Sequence of chain 1.A:
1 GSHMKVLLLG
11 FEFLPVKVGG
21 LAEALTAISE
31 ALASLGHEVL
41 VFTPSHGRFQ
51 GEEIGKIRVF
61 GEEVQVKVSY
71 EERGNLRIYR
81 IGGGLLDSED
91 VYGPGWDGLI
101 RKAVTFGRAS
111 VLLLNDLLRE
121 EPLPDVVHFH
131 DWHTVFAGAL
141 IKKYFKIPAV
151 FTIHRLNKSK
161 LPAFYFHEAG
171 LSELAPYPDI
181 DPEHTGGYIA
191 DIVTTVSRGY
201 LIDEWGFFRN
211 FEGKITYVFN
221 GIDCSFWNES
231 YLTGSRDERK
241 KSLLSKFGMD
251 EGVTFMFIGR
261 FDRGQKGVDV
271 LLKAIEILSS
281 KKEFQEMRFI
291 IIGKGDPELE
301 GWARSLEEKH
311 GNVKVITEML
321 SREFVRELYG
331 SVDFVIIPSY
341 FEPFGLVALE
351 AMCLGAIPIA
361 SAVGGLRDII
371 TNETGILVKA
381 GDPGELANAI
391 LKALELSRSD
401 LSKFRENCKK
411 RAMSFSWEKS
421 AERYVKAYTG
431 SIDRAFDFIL

The small molecule below binds the protein below.
Small molecule (SMILES): OC[C@H]1O[C@H](O)[C@H](O)[C@@H](O)[C@@H]1O

Binding-site contacts:
Ligand atom O3 contacts residue ASP97 of chain 1.A at 4.0 Å.
Ligand atom C4 contacts residue PHE164 of chain 1.A at 4.1 Å (hydrophobic).
Ligand atom O4 contacts residue PHE164 of chain 1.A at 3.9 Å.
Ligand atom O6 contacts residue PRO162 of chain 1.A at 3.6 Å.
Ligand atom O4 contacts residue TYR165 of chain 1.A at 3.1 Å (h-bond).
Ligand atom O4 contacts residue ASP97 of chain 1.A at 4.1 Å.
Ligand atom C1 contacts residue PHE164 of chain 1.A at 4.1 Å (hydrophobic).
Ligand atom O2 contacts residue PHE164 of chain 1.A at 3.8 Å.
Ligand atom C6 contacts residue PHE164 of chain 1.A at 4.4 Å (hydrophobic).
Ligand atom C2 contacts residue PHE164 of chain 1.A at 4.3 Å (hydrophobic).
Ligand atom C5 contacts residue PHE164 of chain 1.A at 3.9 Å (hydrophobic).
Ligand atom O6 contacts residue PHE164 of chain 1.A at 4.2 Å.
Ligand atom O3 contacts residue PHE164 of chain 1.A at 4.1 Å.
Ligand atom C3 contacts residue ARG101 of chain 1.A at 4.5 Å.
Ligand atom C4 contacts residue TYR165 of chain 1.A at 4.5 Å (hydrophobic).
Ligand atom O3 contacts residue ARG101 of chain 1.A at 3.6 Å (salt-bridge).
Ligand atom C3 contacts residue PHE164 of chain 1.A at 3.7 Å (hydrophobic).
Ligand atom C6 contacts residue PRO162 of chain 1.A at 3.8 Å (hydrophobic).